Sequence of chain 1.A:
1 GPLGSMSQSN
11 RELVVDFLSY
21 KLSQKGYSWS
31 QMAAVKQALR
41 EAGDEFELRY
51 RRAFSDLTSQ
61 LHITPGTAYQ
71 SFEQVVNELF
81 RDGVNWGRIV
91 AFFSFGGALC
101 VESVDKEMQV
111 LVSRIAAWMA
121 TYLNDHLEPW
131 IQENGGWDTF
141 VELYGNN

Binding-site contacts:
Ligand atom CD contacts residue LEU79 of chain 1.A at 3.5 Å (hydrophobic).
Ligand atom NH1 contacts residue LEU143 of chain 1.A at 3.2 Å (h-bond).
Ligand atom CZ contacts residue ALA42 of chain 1.A at 3.6 Å (hydrophobic).
Ligand atom N contacts residue TYR144 of chain 1.A at 3.0 Å (h-bond).
Ligand atom O contacts residue GLY87 of chain 1.A at 3.3 Å.
Ligand atom CG contacts residue LEU79 of chain 1.A at 3.5 Å (hydrophobic).
Ligand atom CD contacts residue TYR144 of chain 1.A at 3.6 Å (hydrophobic).
Ligand atom O contacts residue PHE46 of chain 1.A at 3.7 Å.
Ligand atom N contacts residue PHE46 of chain 1.A at 3.5 Å.
Ligand atom CB contacts residue TYR50 of chain 1.A at 3.5 Å (hydrophobic).
Ligand atom OD1 contacts residue ASN85 of chain 1.A at 3.0 Å (h-bond).
Ligand atom O contacts residue TYR50 of chain 1.A at 3.6 Å.
Ligand atom NH1 contacts residue ASP82 of chain 1.A at 3.1 Å (salt-bridge).
Ligand atom CE2 contacts residue TYR144 of chain 1.A at 3.5 Å (hydrophobic).
Ligand atom N contacts residue PHE54 of chain 1.A at 3.6 Å.
Ligand atom CA contacts residue TYR144 of chain 1.A at 3.5 Å (hydrophobic).
Ligand atom OD1 contacts residue ASN85 of chain 1.A at 3.5 Å.
Ligand atom NH2 contacts residue EDO1 of chain 1.J at 3.4 Å (h-bond).
Ligand atom CA contacts residue GLY87 of chain 1.A at 3.5 Å.
Ligand atom CD1 contacts residue ALA91 of chain 1.A at 3.7 Å (hydrophobic).
Ligand atom NH1 contacts residue EDO1 of chain 1.G at 2.8 Å (h-bond).
Ligand atom C contacts residue PHE46 of chain 1.A at 3.4 Å (hydrophobic).
Ligand atom O contacts residue PHE54 of chain 1.A at 3.6 Å.
Ligand atom CD contacts residue LEU143 of chain 1.A at 3.4 Å (hydrophobic).
Ligand atom CE contacts residue ARG88 of chain 1.A at 3.7 Å.
Ligand atom OD1 contacts residue GLY87 of chain 1.A at 3.6 Å (h-bond).
Ligand atom NH2 contacts residue EDO1 of chain 1.G at 3.6 Å.
Ligand atom CB contacts residue GLN60 of chain 1.A at 3.5 Å.
Ligand atom OD2 contacts residue ARG88 of chain 1.A at 2.8 Å (salt-bridge).
Ligand atom C contacts residue TYR144 of chain 1.A at 3.6 Å (hydrophobic).
Ligand atom C contacts residue TYR144 of chain 1.A at 3.6 Å (hydrophobic).
Ligand atom OD1 contacts residue TRP86 of chain 1.A at 3.5 Å (h-bond).
Ligand atom NH2 contacts residue ASP82 of chain 1.A at 2.8 Å (salt-bridge).
Ligand atom CG contacts residue ASN85 of chain 1.A at 3.6 Å.
Ligand atom NH1 contacts residue TYR144 of chain 1.A at 3.6 Å.
Ligand atom O contacts residue TYR144 of chain 1.A at 2.7 Å (h-bond).
Ligand atom NH1 contacts residue ASN147 of chain 1.A at 3.4 Å (h-bond).
Ligand atom CG contacts residue ARG88 of chain 1.A at 3.5 Å.
Ligand atom CE2 contacts residue ALA42 of chain 1.A at 3.6 Å (hydrophobic).
Ligand atom OD1 contacts residue ARG88 of chain 1.A at 2.8 Å (salt-bridge).

A small-molecule ligand and the protein it binds are described below.
Small molecule (SMILES): CC(C)C[C@@H](CC(=O)NCC(=O)N[C@@H](CC(=O)O)C(=O)N[C@@H](C)C(=O)N[C@@H](Cc1ccccc1)C(=O)N[C@@H](CC(N)=O)C(=O)N[C@@H](CCCN=C(N)N)C(N)=O)NC(=O)[C@H](CCCCN)NC(=O)[C@H]1CCC[C@@H]1NC(=O)[C@H](CC(C)C)NC(=O)[C@H]1CCC[C@@H]1NC(=O)[C@H](CCCN=C(N)N)NC(=O)[C@H]1CCC[C@@H]1NC(=O)[C@H](C)NC(=O)[C@H]1CNC[C@@H]1N